Sequence of chain 1.A:
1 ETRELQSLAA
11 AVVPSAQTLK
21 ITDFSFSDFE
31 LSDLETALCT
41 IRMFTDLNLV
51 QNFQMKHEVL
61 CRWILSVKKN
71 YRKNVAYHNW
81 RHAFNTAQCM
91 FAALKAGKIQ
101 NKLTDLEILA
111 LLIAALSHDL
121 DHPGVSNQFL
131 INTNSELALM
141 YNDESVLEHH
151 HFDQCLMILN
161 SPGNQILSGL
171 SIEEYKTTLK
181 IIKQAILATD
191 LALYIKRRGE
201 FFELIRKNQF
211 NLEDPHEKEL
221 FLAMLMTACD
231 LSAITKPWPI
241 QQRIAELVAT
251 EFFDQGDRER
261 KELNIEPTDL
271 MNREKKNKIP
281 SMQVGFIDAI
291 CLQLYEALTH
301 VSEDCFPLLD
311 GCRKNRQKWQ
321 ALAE

This small molecule binds to this protein.
Small molecule (SMILES): CCCOCCn1c(=O)c(NCCN2CCOCC2)nc2ccc(-c3ccc(OC)nc3)nc21

Binding-site contacts:
Ligand atom C22 contacts residue GLN283 of chain 1.A at 3.9 Å.
Ligand atom C23 contacts residue GLN241 of chain 1.A at 3.4 Å.
Ligand atom C11 contacts residue ILE195 of chain 1.A at 3.5 Å (hydrophobic).
Ligand atom N1 contacts residue PHE286 of chain 1.A at 3.5 Å.
Ligand atom C6 contacts residue LEU270 of chain 1.A at 3.9 Å (hydrophobic).
Ligand atom C18 contacts residue GLN283 of chain 1.A at 3.3 Å.
Ligand atom O3 contacts residue LEU270 of chain 1.A at 3.8 Å.
Ligand atom O3 contacts residue GLN283 of chain 1.A at 3.8 Å.
Ligand atom C contacts residue PHE286 of chain 1.A at 3.7 Å (hydrophobic).
Ligand atom C23 contacts residue ILE234 of chain 1.A at 3.9 Å (hydrophobic).
Ligand atom C23 contacts residue ALA245 of chain 1.A at 3.7 Å (hydrophobic).
Ligand atom N5 contacts residue ILE234 of chain 1.A at 3.9 Å.
Ligand atom C1 contacts residue PHE286 of chain 1.A at 3.8 Å (hydrophobic).
Ligand atom C19 contacts residue GLN283 of chain 1.A at 3.7 Å.
Ligand atom O contacts residue LEU270 of chain 1.A at 3.8 Å.
Ligand atom C18 contacts residue MET282 of chain 1.A at 3.8 Å (hydrophobic).
Ligand atom C5 contacts residue LEU270 of chain 1.A at 3.8 Å (hydrophobic).
Ligand atom N5 contacts residue GLN283 of chain 1.A at 3.2 Å (h-bond).
Ligand atom N3 contacts residue LEU270 of chain 1.A at 3.5 Å.
Ligand atom C18 contacts residue PHE286 of chain 1.A at 3.4 Å (hydrophobic).
Ligand atom C22 contacts residue ALA245 of chain 1.A at 3.7 Å (hydrophobic).
Ligand atom C14 contacts residue TYR77 of chain 1.A at 3.9 Å (hydrophobic).
Ligand atom C4 contacts residue PHE286 of chain 1.A at 3.5 Å (hydrophobic).
Ligand atom C2 contacts residue PHE286 of chain 1.A at 3.7 Å (hydrophobic).
Ligand atom C15 contacts residue TYR77 of chain 1.A at 3.5 Å (hydrophobic).
Ligand atom C19 contacts residue LEU270 of chain 1.A at 3.9 Å (hydrophobic).
Ligand atom O2 contacts residue ILE234 of chain 1.A at 3.4 Å (h-bond).
Ligand atom C23 contacts residue ALA233 of chain 1.A at 3.9 Å (hydrophobic).
Ligand atom C22 contacts residue VAL248 of chain 1.A at 3.6 Å (hydrophobic).
Ligand atom C17 contacts residue GLN283 of chain 1.A at 3.5 Å.
Ligand atom O2 contacts residue ALA233 of chain 1.A at 3.4 Å.
Ligand atom C7 contacts residue LEU270 of chain 1.A at 3.8 Å (hydrophobic).
Ligand atom C20 contacts residue LEU270 of chain 1.A at 3.9 Å (hydrophobic).
Ligand atom N contacts residue PHE286 of chain 1.A at 3.5 Å.
Ligand atom C5 contacts residue PHE286 of chain 1.A at 3.7 Å (hydrophobic).
Ligand atom N2 contacts residue PHE286 of chain 1.A at 3.4 Å.
Ligand atom C19 contacts residue MET282 of chain 1.A at 3.8 Å (hydrophobic).
Ligand atom C21 contacts residue VAL248 of chain 1.A at 3.8 Å (hydrophobic).
Ligand atom C3 contacts residue PHE286 of chain 1.A at 3.4 Å (hydrophobic).
Ligand atom C6 contacts residue PHE286 of chain 1.A at 3.4 Å (hydrophobic).